Binding-site contacts:
Ligand atom C8 contacts residue THR365 of chain 1.B at 3.6 Å.
Ligand atom C1 contacts residue THR365 of chain 1.B at 3.9 Å.
Ligand atom N2 contacts residue THR365 of chain 1.B at 3.2 Å (h-bond).
Ligand atom N2 contacts residue ASN363 of chain 1.B at 3.0 Å (h-bond).
Ligand atom C3 contacts residue ASN363 of chain 1.B at 3.9 Å.
Ligand atom C4 contacts residue ASN363 of chain 1.B at 4.2 Å.
Ligand atom C1 contacts residue GLU366 of chain 1.B at 4.3 Å.
Ligand atom O7 contacts residue ASN363 of chain 1.B at 3.1 Å (h-bond).
Ligand atom C2 contacts residue THR365 of chain 1.B at 4.0 Å.
Ligand atom C6 contacts residue GLU366 of chain 1.B at 4.2 Å.
Ligand atom C7 contacts residue THR365 of chain 1.B at 3.7 Å.
Ligand atom C8 contacts residue GLN375 of chain 1.B at 3.0 Å.
Ligand atom O5 contacts residue GLU366 of chain 1.B at 4.0 Å.
Ligand atom C7 contacts residue ASN363 of chain 1.B at 3.3 Å.
Ligand atom C7 contacts residue GLN375 of chain 1.B at 4.0 Å.
Ligand atom C2 contacts residue ASN363 of chain 1.B at 2.5 Å.
Ligand atom O5 contacts residue ASN363 of chain 1.B at 2.4 Å (h-bond).
Ligand atom C8 contacts residue ASN363 of chain 1.B at 4.5 Å.
Ligand atom C1 contacts residue ASN363 of chain 1.B at 1.5 Å.
Ligand atom O7 contacts residue GLN375 of chain 1.B at 4.3 Å.
Ligand atom O6 contacts residue GLU366 of chain 1.B at 4.4 Å.
Ligand atom C5 contacts residue GLU366 of chain 1.B at 4.4 Å.
Ligand atom C5 contacts residue ASN363 of chain 1.B at 3.7 Å.

This small molecule binds to this protein.
Small molecule (SMILES): CC(=O)N[C@H]1[C@H](O[C@H]2[C@H](O)[C@@H](NC(C)=O)CO[C@@H]2CO)O[C@H](CO)[C@@H](O)[C@@H]1O

Sequence of chain 1.B:
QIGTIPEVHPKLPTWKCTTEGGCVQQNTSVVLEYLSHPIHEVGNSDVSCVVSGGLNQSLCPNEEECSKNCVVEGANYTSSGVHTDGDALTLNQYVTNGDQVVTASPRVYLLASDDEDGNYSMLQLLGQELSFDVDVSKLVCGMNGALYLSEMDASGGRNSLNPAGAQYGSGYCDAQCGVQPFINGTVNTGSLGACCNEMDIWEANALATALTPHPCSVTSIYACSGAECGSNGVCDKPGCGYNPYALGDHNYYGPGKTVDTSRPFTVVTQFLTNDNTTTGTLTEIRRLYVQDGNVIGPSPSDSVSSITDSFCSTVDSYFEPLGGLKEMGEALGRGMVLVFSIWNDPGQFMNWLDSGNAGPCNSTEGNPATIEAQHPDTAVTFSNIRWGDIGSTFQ